Binding-site contacts:
Ligand atom S1G contacts residue THR90 of chain 1.N at 3.1 Å (h-bond).
Ligand atom C2 contacts residue TYR41 of chain 1.N at 3.8 Å (hydrophobic).
Ligand atom O1A contacts residue THR90 of chain 1.N at 3.3 Å.
Ligand atom N1 contacts residue VAL42 of chain 1.N at 3.8 Å.
Ligand atom N9 contacts residue ALA333 of chain 1.N at 3.7 Å.
Ligand atom N7 contacts residue LEU281 of chain 1.N at 3.8 Å.
Ligand atom O2A contacts residue LEU91 of chain 1.N at 3.3 Å (h-bond).
Ligand atom O2A contacts residue GLY88 of chain 1.N at 3.0 Å.
Ligand atom S1G contacts residue GLU149 of chain 1.N at 3.4 Å (salt-bridge).
Ligand atom C8 contacts residue GLY86 of chain 1.N at 3.8 Å.
Ligand atom O1B contacts residue LYS89 of chain 1.N at 2.4 Å (salt-bridge).
Ligand atom O2G contacts residue ARG271 of chain 1.A at 2.8 Å (salt-bridge).
Ligand atom O3G contacts residue LYS89 of chain 1.N at 3.7 Å.
Ligand atom O3G contacts residue GLU267 of chain 1.A at 3.7 Å.
Ligand atom C2 contacts residue ILE289 of chain 1.N at 3.8 Å (hydrophobic).
Ligand atom O2A contacts residue LYS89 of chain 1.N at 3.0 Å (salt-bridge).
Ligand atom C8 contacts residue ALA333 of chain 1.N at 3.7 Å (hydrophobic).
Ligand atom O3B contacts residue ARG334 of chain 1.N at 3.1 Å (salt-bridge).
Ligand atom N7 contacts residue SER87 of chain 1.N at 3.3 Å.
Ligand atom C6 contacts residue ILE43 of chain 1.N at 3.5 Å (hydrophobic).
Ligand atom O2B contacts residue THR90 of chain 1.N at 2.5 Å (h-bond).
Ligand atom O1B contacts residue PRO84 of chain 1.N at 3.7 Å.
Ligand atom O3A contacts residue GLY86 of chain 1.N at 3.3 Å.
Ligand atom O1A contacts residue ARG334 of chain 1.N at 3.7 Å.
Ligand atom PB contacts residue LYS89 of chain 1.N at 3.8 Å.
Ligand atom C1' contacts residue ALA333 of chain 1.N at 3.6 Å (hydrophobic).
Ligand atom N1 contacts residue ILE43 of chain 1.N at 3.1 Å (h-bond).
Ligand atom O2G contacts residue ARG334 of chain 1.N at 2.7 Å (salt-bridge).
Ligand atom S1G contacts residue MG1 of chain 1.Y at 2.4 Å.
Ligand atom O2B contacts residue MG1 of chain 1.Y at 3.3 Å.
Ligand atom PG contacts residue ARG334 of chain 1.N at 3.5 Å.
Ligand atom O3B contacts residue GLY86 of chain 1.N at 3.3 Å (h-bond).
Ligand atom O2A contacts residue THR90 of chain 1.N at 3.1 Å (h-bond).
Ligand atom O1A contacts residue GLU180 of chain 1.A at 3.7 Å.
Ligand atom N6 contacts residue VAL42 of chain 1.N at 3.5 Å.
Ligand atom N7 contacts residue GLY88 of chain 1.N at 3.3 Å (h-bond).
Ligand atom N6 contacts residue ILE43 of chain 1.N at 2.6 Å (h-bond).
Ligand atom C8 contacts residue GLY88 of chain 1.N at 3.8 Å.
Ligand atom PB contacts residue GLY86 of chain 1.N at 3.7 Å.
Ligand atom O3A contacts residue SER87 of chain 1.N at 3.5 Å (h-bond).

The small molecule below binds the protein below.
Small molecule (SMILES): Nc1ncnc2c1ncn2[C@@H]1O[C@H](COP(=O)(O)OP(=O)(O)OP(O)(O)=S)[C@@H](O)[C@H]1O

Sequence of chain 1.N:
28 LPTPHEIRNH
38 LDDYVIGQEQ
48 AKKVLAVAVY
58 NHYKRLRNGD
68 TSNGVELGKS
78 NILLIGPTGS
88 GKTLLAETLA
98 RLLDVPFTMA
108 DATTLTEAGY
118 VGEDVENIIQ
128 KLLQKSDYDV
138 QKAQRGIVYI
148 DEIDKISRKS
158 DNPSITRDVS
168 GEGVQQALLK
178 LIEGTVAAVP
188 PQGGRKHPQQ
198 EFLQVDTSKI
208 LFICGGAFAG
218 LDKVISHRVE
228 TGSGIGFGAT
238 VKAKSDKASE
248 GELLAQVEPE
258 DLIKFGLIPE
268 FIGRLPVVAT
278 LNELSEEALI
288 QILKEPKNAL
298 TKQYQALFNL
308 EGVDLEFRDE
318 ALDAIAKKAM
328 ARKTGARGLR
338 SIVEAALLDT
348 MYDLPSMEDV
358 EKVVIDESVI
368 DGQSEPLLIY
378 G

Sequence of chain 1.A:
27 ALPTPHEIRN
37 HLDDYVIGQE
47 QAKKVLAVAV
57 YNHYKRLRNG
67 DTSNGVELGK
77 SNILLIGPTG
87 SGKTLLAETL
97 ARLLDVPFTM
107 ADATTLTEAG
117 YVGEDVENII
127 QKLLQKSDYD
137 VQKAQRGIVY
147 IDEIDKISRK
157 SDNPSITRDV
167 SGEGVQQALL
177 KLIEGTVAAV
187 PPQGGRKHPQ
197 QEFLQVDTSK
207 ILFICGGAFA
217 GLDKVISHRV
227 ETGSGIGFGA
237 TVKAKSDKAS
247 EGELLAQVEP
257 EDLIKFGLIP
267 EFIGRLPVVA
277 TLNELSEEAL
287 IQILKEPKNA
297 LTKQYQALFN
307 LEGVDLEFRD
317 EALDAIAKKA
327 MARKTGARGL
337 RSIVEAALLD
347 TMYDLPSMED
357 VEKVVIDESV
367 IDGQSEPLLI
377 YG